Binding-site contacts:
Ligand atom O5' contacts residue PHE284 of chain 1.A at 3.3 Å.
Ligand atom O4 contacts residue GLY152 of chain 1.A at 3.3 Å.
Ligand atom O2' contacts residue ARG294 of chain 1.A at 2.9 Å (salt-bridge).
Ligand atom O1B contacts residue GLN41 of chain 1.A at 2.9 Å (h-bond).
Ligand atom O3A contacts residue ARG186 of chain 1.A at 3.3 Å (salt-bridge).
Ligand atom OP1 contacts residue TYR254 of chain 1.A at 2.5 Å (h-bond).
Ligand atom C4 contacts residue PHE339 of chain 1.A at 3.2 Å (hydrophobic).
Ligand atom N3 contacts residue PHE339 of chain 1.A at 3.1 Å.
Ligand atom OP1 contacts residue ARG260 of chain 1.A at 2.7 Å (salt-bridge).
Ligand atom OP2 contacts residue LYS257 of chain 1.A at 2.8 Å (salt-bridge).
Ligand atom N3 contacts residue GLN377 of chain 1.A at 2.5 Å (h-bond).
Ligand atom C4' contacts residue PHE284 of chain 1.A at 3.4 Å (hydrophobic).
Ligand atom O3G contacts residue THR37 of chain 1.A at 3.2 Å.
Ligand atom O2' contacts residue ARG186 of chain 1.A at 3.4 Å.
Ligand atom O4' contacts residue PHE284 of chain 1.A at 3.1 Å.
Ligand atom O2G contacts residue LYS150 of chain 1.A at 2.9 Å (salt-bridge).
Ligand atom O2' contacts residue TYR156 of chain 1.A at 2.9 Å (h-bond).
Ligand atom C2' contacts residue TYR156 of chain 1.A at 3.2 Å (hydrophobic).
Ligand atom O3G contacts residue TYR250 of chain 1.A at 2.5 Å (h-bond).
Ligand atom C2 contacts residue PHE337 of chain 1.A at 3.3 Å (hydrophobic).
Ligand atom O1G contacts residue ARG253 of chain 1.A at 2.7 Å (salt-bridge).
Ligand atom OP1 contacts residue GLN288 of chain 1.A at 3.2 Å (h-bond).
Ligand atom O2' contacts residue ASP343 of chain 1.A at 2.7 Å (salt-bridge).
Ligand atom C5 contacts residue PHE339 of chain 1.A at 3.3 Å (hydrophobic).
Ligand atom C6 contacts residue PHE337 of chain 1.A at 3.4 Å (hydrophobic).
Ligand atom O3G contacts residue GLN41 of chain 1.A at 2.8 Å (h-bond).
Ligand atom O3' contacts residue GLN288 of chain 1.A at 2.8 Å (h-bond).
Ligand atom O3B contacts residue ARG253 of chain 1.A at 3.1 Å (salt-bridge).
Ligand atom O4 contacts residue GLY153 of chain 1.A at 3.0 Å (h-bond).
Ligand atom O1A contacts residue NA1 of chain 1.C at 2.3 Å (h-bond).
Ligand atom N1 contacts residue PHE337 of chain 1.A at 3.3 Å.
Ligand atom O2G contacts residue NA1 of chain 1.C at 2.3 Å (h-bond).
Ligand atom C5 contacts residue PHE337 of chain 1.A at 3.3 Å (hydrophobic).
Ligand atom O2' contacts residue GLN288 of chain 1.A at 3.0 Å (h-bond).
Ligand atom O4 contacts residue GLN377 of chain 1.A at 3.0 Å (h-bond).
Ligand atom O1B contacts residue LYS150 of chain 1.A at 2.6 Å (salt-bridge).
Ligand atom O3' contacts residue ARG294 of chain 1.A at 3.0 Å (salt-bridge).
Ligand atom N1 contacts residue TYR156 of chain 1.A at 3.3 Å (h-bond).
Ligand atom O2G contacts residue GLU33 of chain 1.A at 3.4 Å (salt-bridge).
Ligand atom O2' contacts residue HIS287 of chain 1.A at 2.8 Å (h-bond).

A small-molecule ligand and the protein it binds are described below.
Small molecule (SMILES): O=c1ccn([C@@H]2O[C@H](CO[P](=O)(O)O[C@H]3[C@@H](O)[C@H](n4ccc(=O)[nH]c4=O)O[C@@H]3CO[P](=O)(O)O[C@H]3[C@@H](O)[C@H](n4ccc(=O)[nH]c4=O)O[C@@H]3CO[P](=O)(O)O[P](=O)(O)OP(=O)(O)O)[C@@H](OP(=O)(O)O)[C@H]2O)c(=O)[nH]1

Sequence of chain 1.A:
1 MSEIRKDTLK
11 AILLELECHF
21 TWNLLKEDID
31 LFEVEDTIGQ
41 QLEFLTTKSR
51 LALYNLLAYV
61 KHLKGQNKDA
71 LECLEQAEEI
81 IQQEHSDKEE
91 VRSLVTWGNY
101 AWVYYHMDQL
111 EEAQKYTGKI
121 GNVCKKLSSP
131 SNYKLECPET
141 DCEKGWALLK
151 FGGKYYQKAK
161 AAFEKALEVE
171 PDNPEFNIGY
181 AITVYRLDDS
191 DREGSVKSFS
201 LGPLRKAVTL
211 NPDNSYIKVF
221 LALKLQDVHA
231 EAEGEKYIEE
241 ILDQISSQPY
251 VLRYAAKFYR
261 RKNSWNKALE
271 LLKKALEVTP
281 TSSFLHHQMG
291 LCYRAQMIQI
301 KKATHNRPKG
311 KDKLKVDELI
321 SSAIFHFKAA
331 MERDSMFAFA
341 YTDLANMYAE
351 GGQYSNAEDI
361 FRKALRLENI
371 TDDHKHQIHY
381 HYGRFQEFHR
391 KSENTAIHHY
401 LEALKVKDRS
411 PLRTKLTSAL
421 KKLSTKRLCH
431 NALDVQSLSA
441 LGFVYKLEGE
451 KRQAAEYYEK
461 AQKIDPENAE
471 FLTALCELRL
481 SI